The protein below binds the small molecule below.
Small molecule (SMILES): Cc1cn([C@H]2C[C@H](O[P](=O)(O)OC[C@H]3O[C@@H](n4ccc(N)nc4=O)C[C@@H]3O[P](=O)(O)OC[C@H]3O[C@@H](n4cnc5c(=O)nc(N)[nH]c54)C[C@@H]3O[P](=O)(O)OC[C@H]3O[C@@H](n4cnc5c(=O)nc(N)[nH]c54)C[C@@H]3O)[C@@H](CO[P](=O)(O)O[C@H]3C[C@H](n4cnc5c(=O)nc(N)[nH]c54)O[C@@H]3COP(=O)(O)O)O2)c(=O)[nH]c1=O

Sequence of chain 1.A:
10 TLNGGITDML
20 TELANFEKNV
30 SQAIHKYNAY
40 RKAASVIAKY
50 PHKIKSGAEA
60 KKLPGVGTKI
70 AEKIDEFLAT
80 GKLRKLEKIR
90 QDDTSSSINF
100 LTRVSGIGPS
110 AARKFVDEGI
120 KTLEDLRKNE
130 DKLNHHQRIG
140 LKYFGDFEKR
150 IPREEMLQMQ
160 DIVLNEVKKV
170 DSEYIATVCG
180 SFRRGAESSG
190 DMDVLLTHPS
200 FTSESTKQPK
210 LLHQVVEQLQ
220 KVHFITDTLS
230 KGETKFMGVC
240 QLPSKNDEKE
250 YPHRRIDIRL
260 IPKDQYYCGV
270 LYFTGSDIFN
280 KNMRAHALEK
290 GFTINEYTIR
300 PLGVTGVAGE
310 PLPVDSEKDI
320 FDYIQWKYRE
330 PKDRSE

Binding-site contacts:
Ligand atom O3' contacts residue LYS68 of chain 1.A at 3.7 Å.
Ligand atom OP1 contacts residue VAL65 of chain 1.A at 3.9 Å.
Ligand atom OP1 contacts residue VAL65 of chain 1.A at 3.4 Å (h-bond).
Ligand atom OP3 contacts residue LYS35 of chain 1.A at 2.6 Å (salt-bridge).
Ligand atom OP1 contacts residue LEU62 of chain 1.A at 3.8 Å.
Ligand atom OP2 contacts residue LYS35 of chain 1.A at 3.9 Å.
Ligand atom O5' contacts residue GLY66 of chain 1.A at 3.5 Å (h-bond).
Ligand atom C5' contacts residue GLY64 of chain 1.A at 3.2 Å.
Ligand atom OP1 contacts residue LYS72 of chain 1.A at 3.9 Å.
Ligand atom OP2 contacts residue THR67 of chain 1.A at 3.9 Å.
Ligand atom P contacts residue GLY66 of chain 1.A at 3.6 Å.
Ligand atom OP1 contacts residue ILE69 of chain 1.A at 3.0 Å (h-bond).
Ligand atom C5' contacts residue GLY66 of chain 1.A at 3.5 Å.
Ligand atom O5' contacts residue LYS35 of chain 1.A at 3.9 Å.
Ligand atom OP1 contacts residue THR67 of chain 1.A at 3.6 Å.
Ligand atom C5' contacts residue TYR39 of chain 1.A at 3.3 Å (hydrophobic).
Ligand atom C3' contacts residue GLY66 of chain 1.A at 3.7 Å.
Ligand atom OP1 contacts residue LYS68 of chain 1.A at 2.6 Å (salt-bridge).
Ligand atom OP2 contacts residue NA1 of chain 1.I at 3.9 Å.
Ligand atom P contacts residue NA1 of chain 1.I at 3.7 Å.
Ligand atom C4' contacts residue GLY64 of chain 1.A at 3.2 Å.
Ligand atom OP1 contacts residue NA1 of chain 1.I at 2.6 Å (h-bond).
Ligand atom O3' contacts residue VAL65 of chain 1.A at 3.8 Å.
Ligand atom OP1 contacts residue LYS68 of chain 1.A at 3.4 Å (salt-bridge).
Ligand atom O3' contacts residue ILE69 of chain 1.A at 3.6 Å.
Ligand atom OP2 contacts residue LYS68 of chain 1.A at 3.0 Å.
Ligand atom OP1 contacts residue GLY64 of chain 1.A at 2.9 Å (h-bond).
Ligand atom O4' contacts residue ALA38 of chain 1.A at 3.7 Å.
Ligand atom C3' contacts residue LYS68 of chain 1.A at 3.6 Å.
Ligand atom P contacts residue LYS68 of chain 1.A at 3.6 Å.
Ligand atom OP1 contacts residue PRO63 of chain 1.A at 3.7 Å.
Ligand atom P contacts residue LYS68 of chain 1.A at 3.4 Å.
Ligand atom P contacts residue LYS35 of chain 1.A at 3.8 Å.
Ligand atom OP2 contacts residue LYS68 of chain 1.A at 3.2 Å (salt-bridge).
Ligand atom OP1 contacts residue GLY66 of chain 1.A at 2.7 Å (h-bond).
Ligand atom O3' contacts residue GLY64 of chain 1.A at 3.4 Å.
Ligand atom P contacts residue GLY64 of chain 1.A at 3.8 Å.
Ligand atom OP2 contacts residue GLY66 of chain 1.A at 3.9 Å.
Ligand atom N3 contacts residue ALA38 of chain 1.A at 3.6 Å.
Ligand atom OP2 contacts residue VAL65 of chain 1.A at 3.9 Å.